Binding-site contacts:
Ligand atom OP1 contacts residue HIS772 of chain 1.M at 4.5 Å.
Ligand atom OP1 contacts residue GLU775 of chain 1.M at 3.5 Å (salt-bridge).
Ligand atom O3' contacts residue LYS704 of chain 1.M at 3.9 Å.
Ligand atom OP1 contacts residue GLU643 of chain 1.M at 3.1 Å (salt-bridge).
Ligand atom O5' contacts residue GLU643 of chain 1.M at 2.8 Å (salt-bridge).
Ligand atom OP2 contacts residue LYS860 of chain 1.M at 3.5 Å (salt-bridge).
Ligand atom C4' contacts residue LYS704 of chain 1.M at 3.4 Å.
Ligand atom C5' contacts residue LYS704 of chain 1.M at 3.7 Å.
Ligand atom P contacts residue LYS679 of chain 1.M at 3.9 Å.
Ligand atom C4' contacts residue HIS772 of chain 1.M at 4.0 Å.
Ligand atom OP2 contacts residue LYS679 of chain 1.M at 3.3 Å.
Ligand atom P contacts residue LYS704 of chain 1.M at 4.0 Å.
Ligand atom O5' contacts residue LYS704 of chain 1.M at 2.9 Å (salt-bridge).
Ligand atom OP1 contacts residue LYS679 of chain 1.M at 3.4 Å.
Ligand atom OP2 contacts residue LYS704 of chain 1.M at 4.0 Å.
Ligand atom C5' contacts residue GLU643 of chain 1.M at 3.2 Å.
Ligand atom P contacts residue GLU643 of chain 1.M at 3.3 Å.
Ligand atom OP2 contacts residue GLU643 of chain 1.M at 3.3 Å (salt-bridge).
Ligand atom OP1 contacts residue LYS704 of chain 1.M at 3.8 Å.
Ligand atom OP1 contacts residue ALA771 of chain 1.M at 4.4 Å.
Ligand atom OP1 contacts residue LYS704 of chain 1.M at 4.3 Å.
Ligand atom C5' contacts residue HIS772 of chain 1.M at 3.6 Å.
Ligand atom P contacts residue LYS704 of chain 1.M at 4.5 Å.
Ligand atom C3' contacts residue LYS704 of chain 1.M at 3.9 Å.

The small molecule below binds the protein below.
Small molecule (SMILES): Cc1cn([C@H]2C[C@H](O[P](=O)(O)OC[C@H]3O[C@@H](n4cc(C)c(=O)[nH]c4=O)C[C@@H]3O)[C@@H](CO[P](=O)(O)O[C@H]3C[C@H](n4cnc5c(N)ncnc54)O[C@@H]3CO[P](=O)(O)O[C@H]3C[C@H](n4cnc5c(=O)nc(N)[nH]c54)O[C@@H]3CO[P](=O)(O)O[C@H]3C[C@H](n4ccc(N)nc4=O)O[C@@H]3CO[P](=O)(O)O[C@H]3C[C@H](n4cc(C)c(=O)[nH]c4=O)O[C@@H]3COP(=O)=O)O2)c(=O)[nH]c1=O

Sequence of chain 1.M:
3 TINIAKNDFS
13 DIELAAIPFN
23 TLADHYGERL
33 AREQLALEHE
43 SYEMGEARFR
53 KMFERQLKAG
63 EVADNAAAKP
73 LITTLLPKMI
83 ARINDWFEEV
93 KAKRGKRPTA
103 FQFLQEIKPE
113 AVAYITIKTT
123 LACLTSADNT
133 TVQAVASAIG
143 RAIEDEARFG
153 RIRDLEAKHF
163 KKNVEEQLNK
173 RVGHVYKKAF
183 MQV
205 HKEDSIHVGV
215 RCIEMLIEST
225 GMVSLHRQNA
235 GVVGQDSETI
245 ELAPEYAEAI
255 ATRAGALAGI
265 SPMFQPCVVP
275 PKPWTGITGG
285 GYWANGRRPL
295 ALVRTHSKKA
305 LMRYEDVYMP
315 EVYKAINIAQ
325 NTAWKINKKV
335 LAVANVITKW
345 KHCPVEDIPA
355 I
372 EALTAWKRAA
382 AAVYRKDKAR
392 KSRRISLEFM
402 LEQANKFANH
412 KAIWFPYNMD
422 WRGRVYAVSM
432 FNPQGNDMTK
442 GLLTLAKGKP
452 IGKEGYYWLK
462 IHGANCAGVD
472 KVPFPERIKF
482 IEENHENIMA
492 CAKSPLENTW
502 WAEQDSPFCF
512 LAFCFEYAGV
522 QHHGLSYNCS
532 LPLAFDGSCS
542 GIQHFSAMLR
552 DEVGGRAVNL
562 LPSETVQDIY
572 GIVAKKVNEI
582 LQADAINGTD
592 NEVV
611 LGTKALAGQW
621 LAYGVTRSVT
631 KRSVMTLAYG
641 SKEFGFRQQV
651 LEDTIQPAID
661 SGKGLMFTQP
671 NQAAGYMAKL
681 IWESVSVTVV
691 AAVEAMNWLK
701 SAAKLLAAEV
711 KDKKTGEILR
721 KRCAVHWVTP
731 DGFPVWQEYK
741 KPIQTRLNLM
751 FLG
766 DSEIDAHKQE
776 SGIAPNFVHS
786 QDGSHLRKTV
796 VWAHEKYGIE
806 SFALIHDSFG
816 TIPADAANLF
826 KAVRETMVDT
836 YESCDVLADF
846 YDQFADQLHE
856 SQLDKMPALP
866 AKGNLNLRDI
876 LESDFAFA